Sequence of chain 1.I:
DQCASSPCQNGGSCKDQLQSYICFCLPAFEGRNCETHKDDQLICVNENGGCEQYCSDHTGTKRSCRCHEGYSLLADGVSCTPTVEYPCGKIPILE

The protein below binds the small molecule below.
Small molecule (SMILES): OC[C@H]1O[C@@H](O)[C@H](O)[C@@H](O)[C@@H]1O

Binding-site contacts:
Ligand atom C6 contacts residue GLN4 of chain 1.I at 3.1 Å.
Ligand atom O4 contacts residue GLN4 of chain 1.I at 3.5 Å (h-bond).
Ligand atom C5 contacts residue GLN4 of chain 1.I at 4.2 Å.
Ligand atom C6 contacts residue SER8 of chain 1.I at 4.0 Å.
Ligand atom O4 contacts residue SER7 of chain 1.I at 3.9 Å.
Ligand atom O2 contacts residue TYR23 of chain 1.I at 4.3 Å.
Ligand atom C3 contacts residue TYR23 of chain 1.I at 4.4 Å (hydrophobic).
Ligand atom C3 contacts residue SER7 of chain 1.I at 4.4 Å.
Ligand atom C4 contacts residue GLN4 of chain 1.I at 4.2 Å.
Ligand atom C5 contacts residue TYR23 of chain 1.I at 4.3 Å (hydrophobic).
Ligand atom O1 contacts residue SER7 of chain 1.I at 3.2 Å (h-bond).
Ligand atom O5 contacts residue SER8 of chain 1.I at 4.3 Å.
Ligand atom O5 contacts residue PRO9 of chain 1.I at 4.0 Å.
Ligand atom C5 contacts residue SER7 of chain 1.I at 2.5 Å.
Ligand atom C4 contacts residue TYR23 of chain 1.I at 4.4 Å (hydrophobic).
Ligand atom O5 contacts residue SER7 of chain 1.I at 2.8 Å (h-bond).
Ligand atom C1 contacts residue SER7 of chain 1.I at 3.6 Å.
Ligand atom C4 contacts residue SER7 of chain 1.I at 3.2 Å.
Ligand atom O4 contacts residue TYR23 of chain 1.I at 3.8 Å.
Ligand atom C6 contacts residue SER7 of chain 1.I at 1.4 Å.
Ligand atom C5 contacts residue PRO9 of chain 1.I at 3.8 Å (hydrophobic).
Ligand atom C6 contacts residue PRO9 of chain 1.I at 3.6 Å (hydrophobic).